A protein and the small-molecule ligand that binds it are described below.
Small molecule (SMILES): COc1ccc(C[C@H](NC(=O)[C@H](C)NC(=O)C2=CC3=CCC=CC3=C2C)C(=O)N[C@@H](Cc2ccccc2)[C@@H](O)[C@H](C)CO)cc1

Binding-site contacts:
Ligand atom C51 contacts residue TYR108 of chain 1.L at 3.5 Å (hydrophobic).
Ligand atom C10 contacts residue THR1 of chain 1.K at 1.5 Å.
Ligand atom C9 contacts residue THR1 of chain 1.K at 1.4 Å.
Ligand atom C7 contacts residue THR1 of chain 1.K at 2.7 Å.
Ligand atom C9 contacts residue LYS33 of chain 1.K at 3.8 Å.
Ligand atom C11 contacts residue TYR169 of chain 1.K at 3.1 Å (hydrophobic).
Ligand atom O49 contacts residue SER21 of chain 1.K at 3.3 Å (h-bond).
Ligand atom C23 contacts residue GLY47 of chain 1.K at 3.5 Å.
Ligand atom N22 contacts residue THR1 of chain 1.K at 3.6 Å.
Ligand atom O21 contacts residue GLY47 of chain 1.K at 3.3 Å (h-bond).
Ligand atom C11 contacts residue THR1 of chain 1.K at 2.5 Å.
Ligand atom C7 contacts residue LYS33 of chain 1.K at 3.7 Å.
Ligand atom C12 contacts residue THR1 of chain 1.K at 2.4 Å.
Ligand atom O61 contacts residue TYR108 of chain 1.L at 3.5 Å (h-bond).
Ligand atom C24 contacts residue GLY47 of chain 1.K at 3.2 Å.
Ligand atom N22 contacts residue GLY47 of chain 1.K at 3.0 Å (h-bond).
Ligand atom C8 contacts residue THR1 of chain 1.K at 2.4 Å.
Ligand atom C40 contacts residue GLY47 of chain 1.K at 3.7 Å.
Ligand atom C12 contacts residue SER130 of chain 1.K at 3.8 Å.
Ligand atom C2 contacts residue MET45 of chain 1.K at 3.8 Å (hydrophobic).
Ligand atom C11 contacts residue ARG19 of chain 1.K at 3.4 Å.
Ligand atom C59 contacts residue VAL128 of chain 1.L at 3.7 Å (hydrophobic).
Ligand atom O21 contacts residue THR1 of chain 1.K at 2.2 Å (h-bond).
Ligand atom C42 contacts residue GLY47 of chain 1.K at 3.8 Å.
Ligand atom O39 contacts residue ALA49 of chain 1.K at 3.1 Å (h-bond).
Ligand atom C27 contacts residue SER21 of chain 1.K at 3.5 Å.
Ligand atom O13 contacts residue THR1 of chain 1.K at 3.6 Å (h-bond).
Ligand atom C1 contacts residue MET45 of chain 1.K at 3.8 Å (hydrophobic).
Ligand atom C3 contacts residue ALA49 of chain 1.K at 3.4 Å (hydrophobic).
Ligand atom N25 contacts residue SER21 of chain 1.K at 3.2 Å (h-bond).
Ligand atom C10 contacts residue TYR169 of chain 1.K at 3.6 Å (hydrophobic).
Ligand atom C1 contacts residue LYS33 of chain 1.K at 3.8 Å.
Ligand atom C8 contacts residue LYS33 of chain 1.K at 3.8 Å.
Ligand atom C4 contacts residue ALA49 of chain 1.K at 3.4 Å (hydrophobic).
Ligand atom C7 contacts residue GLY47 of chain 1.K at 3.6 Å.
Ligand atom C6 contacts residue LYS33 of chain 1.K at 3.6 Å.
Ligand atom C59 contacts residue ASP126 of chain 1.L at 3.6 Å.
Ligand atom O13 contacts residue SER21 of chain 1.K at 3.2 Å (h-bond).
Ligand atom C5 contacts residue LYS33 of chain 1.K at 3.8 Å.
Ligand atom O49 contacts residue ALA20 of chain 1.K at 3.3 Å.

Sequence of chain 1.L:
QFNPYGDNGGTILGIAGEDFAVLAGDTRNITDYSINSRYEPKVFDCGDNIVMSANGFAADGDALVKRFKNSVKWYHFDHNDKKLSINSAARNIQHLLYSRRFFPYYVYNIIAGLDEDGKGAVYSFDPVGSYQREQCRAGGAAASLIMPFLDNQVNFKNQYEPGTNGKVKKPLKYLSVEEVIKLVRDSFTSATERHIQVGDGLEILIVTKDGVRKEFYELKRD

Sequence of chain 1.K:
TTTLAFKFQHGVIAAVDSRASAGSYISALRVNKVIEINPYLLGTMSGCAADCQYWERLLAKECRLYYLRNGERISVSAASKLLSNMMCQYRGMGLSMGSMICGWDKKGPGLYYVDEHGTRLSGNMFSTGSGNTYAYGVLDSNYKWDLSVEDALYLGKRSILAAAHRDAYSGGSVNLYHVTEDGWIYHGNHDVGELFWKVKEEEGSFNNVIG